Binding-site contacts:
Ligand atom C06 contacts residue VAL200 of chain 1.E at 3.8 Å (hydrophobic).
Ligand atom O21 contacts residue HIS230 of chain 1.E at 2.8 Å (h-bond).
Ligand atom F20 contacts residue PHE90 of chain 1.E at 3.9 Å.
Ligand atom C04 contacts residue VAL200 of chain 1.E at 3.9 Å (hydrophobic).
Ligand atom F16 contacts residue VAL220 of chain 1.E at 3.4 Å.
Ligand atom O13 contacts residue GLY107 of chain 1.E at 3.0 Å (h-bond).
Ligand atom C07 contacts residue PHE94 of chain 1.E at 3.5 Å (hydrophobic).
Ligand atom F17 contacts residue PHE223 of chain 1.E at 3.1 Å.
Ligand atom F17 contacts residue VAL220 of chain 1.E at 3.4 Å.
Ligand atom O10 contacts residue LEU104 of chain 1.E at 3.5 Å.
Ligand atom C05 contacts residue LEU104 of chain 1.E at 3.7 Å (hydrophobic).
Ligand atom C15 contacts residue VAL220 of chain 1.E at 3.6 Å (hydrophobic).
Ligand atom O10 contacts residue VAL196 of chain 1.E at 3.1 Å.
Ligand atom F18 contacts residue PHE94 of chain 1.E at 3.9 Å.
Ligand atom C08 contacts residue PHE94 of chain 1.E at 3.4 Å (hydrophobic).
Ligand atom C01 contacts residue SER102 of chain 1.E at 3.1 Å.
Ligand atom F19 contacts residue PHE94 of chain 1.E at 3.9 Å.
Ligand atom F18 contacts residue VAL220 of chain 1.E at 3.5 Å.
Ligand atom O02 contacts residue TYR31 of chain 1.E at 3.3 Å (h-bond).
Ligand atom O10 contacts residue GLY107 of chain 1.E at 3.5 Å (h-bond).
Ligand atom C12 contacts residue LEU104 of chain 1.E at 3.3 Å (hydrophobic).
Ligand atom C01 contacts residue TYR31 of chain 1.E at 3.2 Å (hydrophobic).
Ligand atom O10 contacts residue THR106 of chain 1.E at 3.0 Å (h-bond).
Ligand atom F19 contacts residue ALA93 of chain 1.E at 3.3 Å.
Ligand atom C07 contacts residue VAL200 of chain 1.E at 3.9 Å (hydrophobic).
Ligand atom F20 contacts residue LEU104 of chain 1.E at 3.8 Å.
Ligand atom O21 contacts residue VAL196 of chain 1.E at 3.3 Å.
Ligand atom F18 contacts residue PHE90 of chain 1.E at 3.6 Å.
Ligand atom C04 contacts residue TYR31 of chain 1.E at 3.9 Å (hydrophobic).
Ligand atom C05 contacts residue VAL200 of chain 1.E at 3.8 Å (hydrophobic).
Ligand atom F16 contacts residue PHE94 of chain 1.E at 3.1 Å.
Ligand atom O21 contacts residue LEU104 of chain 1.E at 3.1 Å.
Ligand atom C09 contacts residue LEU104 of chain 1.E at 3.6 Å (hydrophobic).
Ligand atom F18 contacts residue ALA93 of chain 1.E at 3.5 Å.
Ligand atom O21 contacts residue THR106 of chain 1.E at 3.1 Å (h-bond).
Ligand atom C01 contacts residue ILE98 of chain 1.E at 3.7 Å (hydrophobic).
Ligand atom C09 contacts residue VAL196 of chain 1.E at 3.9 Å (hydrophobic).
Ligand atom C11 contacts residue LEU104 of chain 1.E at 3.6 Å (hydrophobic).
Ligand atom F20 contacts residue HIS230 of chain 1.E at 3.4 Å.
Ligand atom O13 contacts residue LEU104 of chain 1.E at 2.8 Å (h-bond).

Sequence of chain 1.E:
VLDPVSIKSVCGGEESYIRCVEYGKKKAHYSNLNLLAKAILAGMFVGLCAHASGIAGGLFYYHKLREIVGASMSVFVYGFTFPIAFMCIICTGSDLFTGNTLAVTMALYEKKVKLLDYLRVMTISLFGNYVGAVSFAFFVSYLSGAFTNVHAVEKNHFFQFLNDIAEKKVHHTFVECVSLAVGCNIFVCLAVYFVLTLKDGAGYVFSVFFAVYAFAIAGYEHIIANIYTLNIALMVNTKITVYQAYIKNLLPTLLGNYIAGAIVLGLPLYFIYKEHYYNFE

This protein binds this small molecule.
Small molecule (SMILES): COc1ccc(C(=O)/C=C(\O)C(F)(F)C(F)(F)F)c(O)c1